Binding-site contacts:
Ligand atom C5 contacts residue ASN70 of chain 1.B at 3.7 Å.
Ligand atom O7 contacts residue SER71 of chain 1.B at 4.4 Å.
Ligand atom O5 contacts residue ARG33 of chain 1.B at 4.3 Å.
Ligand atom C2 contacts residue PRO31 of chain 1.B at 4.0 Å (hydrophobic).
Ligand atom O7 contacts residue ASN70 of chain 1.B at 3.5 Å (h-bond).
Ligand atom N2 contacts residue ASN32 of chain 1.B at 4.2 Å.
Ligand atom C4 contacts residue ASN70 of chain 1.B at 4.2 Å.
Ligand atom C7 contacts residue PRO31 of chain 1.B at 3.2 Å (hydrophobic).
Ligand atom C6 contacts residue ARG33 of chain 1.B at 3.7 Å.
Ligand atom C3 contacts residue ASN70 of chain 1.B at 3.8 Å.
Ligand atom C1 contacts residue ASN70 of chain 1.B at 1.4 Å.
Ligand atom C8 contacts residue ASN70 of chain 1.B at 3.9 Å.
Ligand atom C2 contacts residue ASN70 of chain 1.B at 2.5 Å.
Ligand atom N2 contacts residue PRO31 of chain 1.B at 2.8 Å (h-bond).
Ligand atom O3 contacts residue PRO31 of chain 1.B at 4.2 Å.
Ligand atom C1 contacts residue ARG33 of chain 1.B at 4.1 Å.
Ligand atom O6 contacts residue ARG33 of chain 1.B at 3.0 Å (salt-bridge).
Ligand atom C5 contacts residue ARG33 of chain 1.B at 3.9 Å.
Ligand atom C7 contacts residue ASN70 of chain 1.B at 3.4 Å.
Ligand atom O7 contacts residue PRO31 of chain 1.B at 3.0 Å (h-bond).
Ligand atom O5 contacts residue ASN70 of chain 1.B at 2.4 Å (h-bond).
Ligand atom N2 contacts residue ASN70 of chain 1.B at 2.9 Å (h-bond).
Ligand atom C3 contacts residue PRO31 of chain 1.B at 4.1 Å (hydrophobic).

Sequence of chain 1.B:
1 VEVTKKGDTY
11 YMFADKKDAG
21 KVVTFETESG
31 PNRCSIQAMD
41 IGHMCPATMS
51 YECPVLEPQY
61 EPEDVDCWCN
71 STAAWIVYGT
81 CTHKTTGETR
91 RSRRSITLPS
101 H

This small molecule binds to this protein.
Small molecule (SMILES): CC(=O)N[C@@H]1[C@@H](O)[C@H](O)[C@@H](CO)O[C@H]1O